Sequence of chain 1.C:
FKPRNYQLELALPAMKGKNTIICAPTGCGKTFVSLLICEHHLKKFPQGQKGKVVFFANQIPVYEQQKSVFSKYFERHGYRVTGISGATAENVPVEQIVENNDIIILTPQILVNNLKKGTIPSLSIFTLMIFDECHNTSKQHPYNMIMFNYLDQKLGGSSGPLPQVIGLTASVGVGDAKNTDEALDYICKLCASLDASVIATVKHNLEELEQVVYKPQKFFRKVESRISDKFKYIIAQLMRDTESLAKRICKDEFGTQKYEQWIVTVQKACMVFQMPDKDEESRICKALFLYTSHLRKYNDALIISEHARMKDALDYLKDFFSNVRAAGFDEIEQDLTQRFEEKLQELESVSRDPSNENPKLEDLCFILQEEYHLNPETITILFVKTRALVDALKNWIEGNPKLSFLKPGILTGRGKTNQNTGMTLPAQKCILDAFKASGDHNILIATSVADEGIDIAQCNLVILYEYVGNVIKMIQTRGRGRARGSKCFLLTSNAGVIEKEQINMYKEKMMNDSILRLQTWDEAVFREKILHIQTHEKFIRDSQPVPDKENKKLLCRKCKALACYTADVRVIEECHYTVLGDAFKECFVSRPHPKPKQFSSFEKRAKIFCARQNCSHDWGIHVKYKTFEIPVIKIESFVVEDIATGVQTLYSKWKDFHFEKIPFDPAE

A protein and the small-molecule ligand that binds it are described below.
Small molecule (SMILES): C[C@@H](O)[C@@H](C)O

Binding-site contacts:
Ligand atom C3 contacts residue LYS436 of chain 1.C at 4.0 Å.
Ligand atom O5 contacts residue LYS658 of chain 1.C at 2.9 Å (salt-bridge).
Ligand atom C2 contacts residue LYS658 of chain 1.C at 3.7 Å.
Ligand atom C3 contacts residue THR437 of chain 1.C at 4.2 Å.
Ligand atom C2 contacts residue LYS436 of chain 1.C at 4.2 Å.
Ligand atom O6 contacts residue THR437 of chain 1.C at 3.1 Å (h-bond).
Ligand atom O6 contacts residue LYS436 of chain 1.C at 3.9 Å.
Ligand atom C4 contacts residue THR437 of chain 1.C at 4.5 Å.
Ligand atom C3 contacts residue ASN438 of chain 1.C at 3.7 Å.
Ligand atom C2 contacts residue ASN438 of chain 1.C at 4.1 Å.
Ligand atom O5 contacts residue ASN438 of chain 1.C at 3.5 Å.
Ligand atom O6 contacts residue ASN438 of chain 1.C at 2.8 Å (h-bond).
Ligand atom C1 contacts residue ASN438 of chain 1.C at 3.6 Å.
Ligand atom C1 contacts residue LYS436 of chain 1.C at 3.6 Å.
Ligand atom C1 contacts residue LYS658 of chain 1.C at 4.5 Å.
Ligand atom C1 contacts residue GLN439 of chain 1.C at 4.2 Å.
Ligand atom C4 contacts residue ASN438 of chain 1.C at 3.6 Å.